The small molecule below binds the protein below.
Small molecule (SMILES): CC(=O)N[C@H]1[C@H](O[C@H]2[C@H](O)[C@@H](NC(C)=O)CO[C@@H]2CO)O[C@H](CO)[C@@H](O)[C@@H]1O

Sequence of chain 1.A:
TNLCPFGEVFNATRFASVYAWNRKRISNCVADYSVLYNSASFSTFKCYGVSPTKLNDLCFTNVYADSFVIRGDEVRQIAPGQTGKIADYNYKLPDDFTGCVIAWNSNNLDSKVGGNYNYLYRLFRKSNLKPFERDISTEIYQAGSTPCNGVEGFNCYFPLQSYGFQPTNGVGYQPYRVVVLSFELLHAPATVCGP

Binding-site contacts:
Ligand atom C5 contacts residue ASN11 of chain 1.A at 3.6 Å.
Ligand atom O7 contacts residue GLY7 of chain 1.A at 3.7 Å.
Ligand atom C2 contacts residue ASN11 of chain 1.A at 2.5 Å.
Ligand atom C7 contacts residue ASN11 of chain 1.A at 3.5 Å.
Ligand atom C8 contacts residue GLY7 of chain 1.A at 4.2 Å.
Ligand atom C3 contacts residue ASN11 of chain 1.A at 3.8 Å.
Ligand atom C8 contacts residue PHE6 of chain 1.A at 3.7 Å (hydrophobic).
Ligand atom C8 contacts residue PHE10 of chain 1.A at 4.0 Å (hydrophobic).
Ligand atom C8 contacts residue LEU36 of chain 1.A at 4.1 Å (hydrophobic).
Ligand atom C4 contacts residue ASN11 of chain 1.A at 4.2 Å.
Ligand atom C1 contacts residue ASN11 of chain 1.A at 1.4 Å.
Ligand atom C7 contacts residue GLY7 of chain 1.A at 4.2 Å.
Ligand atom O5 contacts residue ASN11 of chain 1.A at 2.4 Å (h-bond).
Ligand atom N2 contacts residue ASN11 of chain 1.A at 2.9 Å (h-bond).
Ligand atom O7 contacts residue ASN11 of chain 1.A at 3.8 Å.